Sequence of chain 2.B:
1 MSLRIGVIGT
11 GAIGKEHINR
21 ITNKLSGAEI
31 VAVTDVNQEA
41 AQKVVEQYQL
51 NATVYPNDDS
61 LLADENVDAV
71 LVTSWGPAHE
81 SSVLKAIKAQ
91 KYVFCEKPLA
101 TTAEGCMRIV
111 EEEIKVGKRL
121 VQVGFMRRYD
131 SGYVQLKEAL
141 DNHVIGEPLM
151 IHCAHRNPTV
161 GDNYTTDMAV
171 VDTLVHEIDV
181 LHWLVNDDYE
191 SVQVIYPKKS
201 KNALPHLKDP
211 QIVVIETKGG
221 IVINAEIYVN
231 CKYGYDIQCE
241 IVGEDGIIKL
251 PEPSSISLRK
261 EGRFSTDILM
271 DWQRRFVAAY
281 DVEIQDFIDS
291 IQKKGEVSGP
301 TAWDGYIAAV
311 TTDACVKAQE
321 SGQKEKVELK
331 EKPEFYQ

Binding-site contacts:
Ligand atom C3 contacts residue HIS176 of chain 2.B at 4.2 Å.
Ligand atom C4 contacts residue TYR235 of chain 2.B at 4.1 Å (hydrophobic).
Ligand atom C2 contacts residue TYR235 of chain 2.B at 4.3 Å (hydrophobic).
Ligand atom O4 contacts residue THR173 of chain 2.B at 3.9 Å.
Ligand atom C5 contacts residue TRP272 of chain 2.B at 3.9 Å (hydrophobic).
Ligand atom O5 contacts residue TYR235 of chain 2.B at 4.5 Å.
Ligand atom C3 contacts residue HIS155 of chain 2.B at 3.7 Å.
Ligand atom O3 contacts residue ASP172 of chain 2.B at 4.5 Å.
Ligand atom O3 contacts residue HIS155 of chain 2.B at 3.1 Å.
Ligand atom O2 contacts residue LYS97 of chain 2.B at 4.0 Å.
Ligand atom C4 contacts residue THR173 of chain 2.B at 4.5 Å.
Ligand atom C4 contacts residue HIS155 of chain 2.B at 3.5 Å.
Ligand atom C3 contacts residue TYR235 of chain 2.B at 3.4 Å (hydrophobic).
Ligand atom O1 contacts residue NAI1 of chain 2.E at 2.7 Å (h-bond).
Ligand atom O4 contacts residue ASN157 of chain 2.B at 3.6 Å.
Ligand atom C2 contacts residue NAI1 of chain 2.E at 3.4 Å.
Ligand atom O4 contacts residue HIS155 of chain 2.B at 2.4 Å (h-bond).
Ligand atom C1 contacts residue TRP272 of chain 2.B at 3.3 Å (hydrophobic).
Ligand atom C5 contacts residue ASN157 of chain 2.B at 3.9 Å.
Ligand atom O4 contacts residue TYR235 of chain 2.B at 3.8 Å.
Ligand atom O3 contacts residue TYR235 of chain 2.B at 3.9 Å.
Ligand atom O2 contacts residue HIS176 of chain 2.B at 2.8 Å (h-bond).
Ligand atom C2 contacts residue HIS176 of chain 2.B at 3.8 Å.
Ligand atom C5 contacts residue TYR235 of chain 2.B at 4.1 Å (hydrophobic).
Ligand atom C6 contacts residue TRP272 of chain 2.B at 4.0 Å (hydrophobic).
Ligand atom O2 contacts residue NAI1 of chain 2.E at 3.2 Å (h-bond).
Ligand atom O3 contacts residue ARG127 of chain 2.B at 4.2 Å.
Ligand atom O3 contacts residue THR173 of chain 2.B at 4.2 Å.
Ligand atom C2 contacts residue TRP272 of chain 2.B at 4.4 Å (hydrophobic).
Ligand atom O1 contacts residue TRP272 of chain 2.B at 3.3 Å.
Ligand atom O6 contacts residue TRP272 of chain 2.B at 3.3 Å.
Ligand atom O5 contacts residue ASN157 of chain 2.B at 2.7 Å (h-bond).
Ligand atom O3 contacts residue HIS176 of chain 2.B at 2.9 Å.
Ligand atom O2 contacts residue ASP172 of chain 2.B at 3.8 Å.
Ligand atom C1 contacts residue NAI1 of chain 2.E at 3.5 Å.

A small-molecule ligand and the protein it binds are described below.
Small molecule (SMILES): OC1C(O)C(O)C(O)C(O)C1O